Sequence of chain 1.B:
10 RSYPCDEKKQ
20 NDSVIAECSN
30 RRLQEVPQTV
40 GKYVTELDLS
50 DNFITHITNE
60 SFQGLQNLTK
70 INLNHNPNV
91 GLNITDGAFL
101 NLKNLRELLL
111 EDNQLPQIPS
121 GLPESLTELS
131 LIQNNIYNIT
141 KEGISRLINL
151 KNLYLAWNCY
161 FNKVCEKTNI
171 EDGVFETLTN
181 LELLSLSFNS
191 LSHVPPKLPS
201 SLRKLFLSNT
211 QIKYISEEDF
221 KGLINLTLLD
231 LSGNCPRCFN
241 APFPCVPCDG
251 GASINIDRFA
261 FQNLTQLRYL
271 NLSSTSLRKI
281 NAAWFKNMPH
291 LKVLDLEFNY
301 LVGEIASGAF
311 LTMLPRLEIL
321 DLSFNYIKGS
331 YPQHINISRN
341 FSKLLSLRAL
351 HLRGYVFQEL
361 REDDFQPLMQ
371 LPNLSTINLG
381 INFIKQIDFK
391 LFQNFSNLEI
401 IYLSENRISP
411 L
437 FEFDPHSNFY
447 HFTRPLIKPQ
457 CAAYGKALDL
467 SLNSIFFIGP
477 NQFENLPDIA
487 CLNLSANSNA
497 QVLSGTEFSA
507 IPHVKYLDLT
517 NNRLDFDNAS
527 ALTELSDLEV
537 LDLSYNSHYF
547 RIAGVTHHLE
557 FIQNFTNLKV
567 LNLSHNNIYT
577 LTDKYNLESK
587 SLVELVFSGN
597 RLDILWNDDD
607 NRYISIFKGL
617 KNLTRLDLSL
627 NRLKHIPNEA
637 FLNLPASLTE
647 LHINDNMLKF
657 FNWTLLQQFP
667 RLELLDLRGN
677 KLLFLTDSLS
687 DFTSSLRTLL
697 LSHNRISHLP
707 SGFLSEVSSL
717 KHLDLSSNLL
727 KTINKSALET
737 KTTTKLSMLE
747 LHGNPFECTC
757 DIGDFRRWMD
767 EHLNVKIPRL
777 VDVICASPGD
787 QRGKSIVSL

This small molecule binds to this protein.
Small molecule (SMILES): CC(=O)N[C@@H]1[C@@H](O)[C@H](O)[C@@H](CO)O[C@H]1O

Binding-site contacts:
Ligand atom O7 contacts residue GLN366 of chain 1.B at 2.6 Å (h-bond).
Ligand atom C3 contacts residue ASN394 of chain 1.B at 3.6 Å.
Ligand atom N2 contacts residue ASN394 of chain 1.B at 2.7 Å (h-bond).
Ligand atom O6 contacts residue MET369 of chain 1.B at 3.5 Å (h-bond).
Ligand atom C8 contacts residue GLN366 of chain 1.B at 4.5 Å.
Ligand atom N2 contacts residue GLN366 of chain 1.B at 3.9 Å.
Ligand atom C7 contacts residue ASN394 of chain 1.B at 3.1 Å.
Ligand atom O7 contacts residue ASN394 of chain 1.B at 3.1 Å (h-bond).
Ligand atom O6 contacts residue GLN370 of chain 1.B at 4.3 Å.
Ligand atom C1 contacts residue ASN394 of chain 1.B at 1.4 Å.
Ligand atom C8 contacts residue ASN394 of chain 1.B at 4.2 Å.
Ligand atom O5 contacts residue ASN394 of chain 1.B at 2.4 Å (h-bond).
Ligand atom C6 contacts residue GLN370 of chain 1.B at 3.9 Å.
Ligand atom O7 contacts residue MET369 of chain 1.B at 3.4 Å (h-bond).
Ligand atom O7 contacts residue GLU362 of chain 1.B at 3.4 Å (salt-bridge).
Ligand atom O3 contacts residue GLN366 of chain 1.B at 2.8 Å (h-bond).
Ligand atom C5 contacts residue ASN394 of chain 1.B at 3.6 Å.
Ligand atom C4 contacts residue ASN394 of chain 1.B at 4.0 Å.
Ligand atom C6 contacts residue MET369 of chain 1.B at 3.7 Å (hydrophobic).
Ligand atom C4 contacts residue GLN366 of chain 1.B at 4.1 Å.
Ligand atom C3 contacts residue GLN366 of chain 1.B at 3.5 Å.
Ligand atom C7 contacts residue GLU362 of chain 1.B at 3.7 Å.
Ligand atom C2 contacts residue MET369 of chain 1.B at 4.0 Å (hydrophobic).
Ligand atom C7 contacts residue GLN366 of chain 1.B at 3.6 Å.
Ligand atom C7 contacts residue MET369 of chain 1.B at 4.3 Å (hydrophobic).
Ligand atom O5 contacts residue MET369 of chain 1.B at 3.6 Å.
Ligand atom C2 contacts residue ASN394 of chain 1.B at 2.2 Å.
Ligand atom C1 contacts residue MET369 of chain 1.B at 4.1 Å (hydrophobic).
Ligand atom C2 contacts residue GLN366 of chain 1.B at 3.4 Å.
Ligand atom C8 contacts residue GLU362 of chain 1.B at 3.2 Å.